Binding-site contacts:
Ligand atom C25 contacts residue PHE282 of chain 1.A at 3.4 Å (hydrophobic).
Ligand atom O7 contacts residue PHE282 of chain 1.A at 3.8 Å.
Ligand atom C29 contacts residue PRO265 of chain 1.A at 3.4 Å (hydrophobic).
Ligand atom C16 contacts residue GLY278 of chain 1.A at 3.6 Å.
Ligand atom C4 contacts residue PHE282 of chain 1.A at 3.5 Å (hydrophobic).
Ligand atom N18 contacts residue GLY278 of chain 1.A at 3.7 Å.
Ligand atom C17 contacts residue GLY278 of chain 1.A at 3.5 Å.
Ligand atom O11 contacts residue GLN279 of chain 1.A at 2.6 Å (h-bond).
Ligand atom C24 contacts residue PHE282 of chain 1.A at 3.5 Å (hydrophobic).
Ligand atom C23 contacts residue PHE282 of chain 1.A at 3.7 Å (hydrophobic).
Ligand atom C10 contacts residue GLN279 of chain 1.A at 3.8 Å.
Ligand atom C22 contacts residue GLY278 of chain 1.A at 3.6 Å.
Ligand atom N15 contacts residue GLY278 of chain 1.A at 3.5 Å (h-bond).
Ligand atom N18 contacts residue MET266 of chain 1.A at 3.7 Å.
Ligand atom C28 contacts residue MET266 of chain 1.A at 3.4 Å (hydrophobic).
Ligand atom C27 contacts residue PHE282 of chain 1.A at 3.4 Å (hydrophobic).
Ligand atom C26 contacts residue PHE282 of chain 1.A at 3.7 Å (hydrophobic).
Ligand atom C12 contacts residue TYR246 of chain 1.A at 3.8 Å (hydrophobic).
Ligand atom C24 contacts residue GLY278 of chain 1.A at 3.2 Å.
Ligand atom C1 contacts residue VAL231 of chain 1.A at 3.5 Å (hydrophobic).
Ligand atom C14 contacts residue TYR246 of chain 1.A at 3.6 Å (hydrophobic).
Ligand atom C14 contacts residue GLY278 of chain 1.A at 3.5 Å.
Ligand atom N18 contacts residue TYR246 of chain 1.A at 2.6 Å (h-bond).
Ligand atom C5 contacts residue PHE282 of chain 1.A at 3.5 Å (hydrophobic).
Ligand atom C17 contacts residue MET266 of chain 1.A at 3.5 Å (hydrophobic).
Ligand atom C14 contacts residue MET266 of chain 1.A at 3.8 Å (hydrophobic).
Ligand atom C10 contacts residue PHE282 of chain 1.A at 3.8 Å (hydrophobic).
Ligand atom C6 contacts residue PHE282 of chain 1.A at 3.5 Å (hydrophobic).
Ligand atom C16 contacts residue MET266 of chain 1.A at 3.4 Å (hydrophobic).
Ligand atom C13 contacts residue PHE282 of chain 1.A at 3.5 Å (hydrophobic).
Ligand atom C8 contacts residue PHE249 of chain 1.A at 3.6 Å (hydrophobic).
Ligand atom C6 contacts residue VAL231 of chain 1.A at 3.8 Å (hydrophobic).
Ligand atom C17 contacts residue TYR246 of chain 1.A at 3.6 Å (hydrophobic).
Ligand atom C12 contacts residue MET266 of chain 1.A at 3.6 Å (hydrophobic).
Ligand atom C2 contacts residue LEU228 of chain 1.A at 3.5 Å (hydrophobic).
Ligand atom C23 contacts residue GLY278 of chain 1.A at 3.7 Å.
Ligand atom N15 contacts residue MET266 of chain 1.A at 3.5 Å (h-bond).
Ligand atom C3 contacts residue LEU228 of chain 1.A at 3.5 Å (hydrophobic).
Ligand atom C29 contacts residue GLU274 of chain 1.A at 3.5 Å.
Ligand atom C28 contacts residue PHE282 of chain 1.A at 3.6 Å (hydrophobic).

Sequence of chain 1.A:
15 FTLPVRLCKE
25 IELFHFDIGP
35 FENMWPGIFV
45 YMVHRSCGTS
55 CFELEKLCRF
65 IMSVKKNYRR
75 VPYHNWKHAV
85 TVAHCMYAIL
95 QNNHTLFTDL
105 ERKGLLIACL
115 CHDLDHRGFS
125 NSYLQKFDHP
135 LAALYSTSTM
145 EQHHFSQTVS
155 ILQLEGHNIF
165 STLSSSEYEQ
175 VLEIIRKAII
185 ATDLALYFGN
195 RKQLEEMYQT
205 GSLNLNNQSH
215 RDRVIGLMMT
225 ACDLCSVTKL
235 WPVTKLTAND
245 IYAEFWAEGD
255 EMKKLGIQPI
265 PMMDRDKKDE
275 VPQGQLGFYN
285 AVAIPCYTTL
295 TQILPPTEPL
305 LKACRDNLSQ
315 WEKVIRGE

A protein and the small-molecule ligand that binds it are described below.
Small molecule (SMILES): Cc1ccc2c(c1)nc(CCc1coc3ccccc3c1=O)n2-c1ccccc1